Binding-site contacts:
Ligand atom C23 contacts residue PHE534 of chain 1.B at 3.9 Å (hydrophobic).
Ligand atom C21 contacts residue PHE534 of chain 1.B at 4.1 Å (hydrophobic).
Ligand atom C6 contacts residue ILE557 of chain 1.C at 4.0 Å (hydrophobic).
Ligand atom C26 contacts residue CYS494 of chain 1.B at 4.0 Å (hydrophobic).
Ligand atom C2 contacts residue PRO527 of chain 1.B at 3.8 Å (hydrophobic).
Ligand atom C26 contacts residue MET497 of chain 1.B at 3.5 Å (hydrophobic).
Ligand atom C7 contacts residue ILE557 of chain 1.C at 4.0 Å (hydrophobic).
Ligand atom C21 contacts residue ILE501 of chain 1.B at 4.3 Å (hydrophobic).
Ligand atom C11 contacts residue PHE531 of chain 1.B at 4.3 Å (hydrophobic).
Ligand atom C24 contacts residue MET497 of chain 1.B at 4.3 Å (hydrophobic).
Ligand atom C9 contacts residue PHE531 of chain 1.B at 4.2 Å (hydrophobic).
Ligand atom C16 contacts residue ALA560 of chain 1.C at 3.7 Å (hydrophobic).
Ligand atom C25 contacts residue MET497 of chain 1.B at 3.8 Å (hydrophobic).
Ligand atom C15 contacts residue ALA560 of chain 1.C at 3.6 Å (hydrophobic).
Ligand atom C4 contacts residue PHE553 of chain 1.C at 4.1 Å (hydrophobic).
Ligand atom C24 contacts residue PHE534 of chain 1.B at 4.1 Å (hydrophobic).
Ligand atom C4 contacts residue CYS556 of chain 1.C at 4.2 Å (hydrophobic).
Ligand atom C19 contacts residue PRO527 of chain 1.B at 3.5 Å (hydrophobic).
Ligand atom C11 contacts residue PRO527 of chain 1.B at 3.9 Å (hydrophobic).
Ligand atom C1 contacts residue PRO527 of chain 1.B at 3.4 Å (hydrophobic).
Ligand atom C6 contacts residue CYS556 of chain 1.C at 3.7 Å (hydrophobic).
Ligand atom C5 contacts residue CYS556 of chain 1.C at 3.9 Å (hydrophobic).
Ligand atom C7 contacts residue CYS556 of chain 1.C at 4.3 Å (hydrophobic).
Ligand atom C14 contacts residue ALA560 of chain 1.C at 4.3 Å (hydrophobic).
Ligand atom C27 contacts residue ALA498 of chain 1.B at 3.8 Å (hydrophobic).
Ligand atom O1 contacts residue CYS556 of chain 1.C at 4.1 Å.
Ligand atom C26 contacts residue ILE501 of chain 1.B at 3.6 Å (hydrophobic).
Ligand atom C3 contacts residue CYS556 of chain 1.C at 3.6 Å (hydrophobic).
Ligand atom C26 contacts residue ALA498 of chain 1.B at 3.7 Å (hydrophobic).
Ligand atom C6 contacts residue PHE553 of chain 1.C at 4.3 Å (hydrophobic).
Ligand atom C11 contacts residue LEU530 of chain 1.B at 4.1 Å (hydrophobic).
Ligand atom C12 contacts residue LEU530 of chain 1.B at 4.0 Å (hydrophobic).
Ligand atom O1 contacts residue PHE553 of chain 1.C at 4.2 Å.
Ligand atom C25 contacts residue CYS494 of chain 1.B at 4.1 Å (hydrophobic).
Ligand atom C1 contacts residue PHE531 of chain 1.B at 4.0 Å (hydrophobic).
Ligand atom C10 contacts residue PRO527 of chain 1.B at 4.3 Å (hydrophobic).
Ligand atom C24 contacts residue ILE564 of chain 1.C at 4.1 Å (hydrophobic).
Ligand atom C12 contacts residue PHE531 of chain 1.B at 4.2 Å (hydrophobic).
Ligand atom C9 contacts residue PRO527 of chain 1.B at 4.3 Å (hydrophobic).
Ligand atom C27 contacts residue CYS494 of chain 1.B at 3.8 Å (hydrophobic).

Sequence of chain 1.C:
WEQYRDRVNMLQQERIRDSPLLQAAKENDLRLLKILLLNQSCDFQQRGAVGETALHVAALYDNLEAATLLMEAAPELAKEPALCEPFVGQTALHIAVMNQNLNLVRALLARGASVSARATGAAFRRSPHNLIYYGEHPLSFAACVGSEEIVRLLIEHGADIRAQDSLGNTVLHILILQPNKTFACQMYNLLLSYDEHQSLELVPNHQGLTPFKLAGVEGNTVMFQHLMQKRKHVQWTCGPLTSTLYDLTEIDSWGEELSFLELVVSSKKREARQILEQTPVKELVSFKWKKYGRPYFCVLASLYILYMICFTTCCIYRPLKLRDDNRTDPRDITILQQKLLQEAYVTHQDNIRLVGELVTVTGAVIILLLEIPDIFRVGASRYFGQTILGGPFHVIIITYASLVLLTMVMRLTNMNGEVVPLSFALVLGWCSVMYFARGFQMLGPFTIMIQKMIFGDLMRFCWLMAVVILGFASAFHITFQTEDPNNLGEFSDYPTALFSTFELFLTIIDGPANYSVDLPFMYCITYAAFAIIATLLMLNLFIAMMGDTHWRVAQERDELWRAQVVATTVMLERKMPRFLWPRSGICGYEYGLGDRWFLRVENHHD

Sequence of chain 1.B:
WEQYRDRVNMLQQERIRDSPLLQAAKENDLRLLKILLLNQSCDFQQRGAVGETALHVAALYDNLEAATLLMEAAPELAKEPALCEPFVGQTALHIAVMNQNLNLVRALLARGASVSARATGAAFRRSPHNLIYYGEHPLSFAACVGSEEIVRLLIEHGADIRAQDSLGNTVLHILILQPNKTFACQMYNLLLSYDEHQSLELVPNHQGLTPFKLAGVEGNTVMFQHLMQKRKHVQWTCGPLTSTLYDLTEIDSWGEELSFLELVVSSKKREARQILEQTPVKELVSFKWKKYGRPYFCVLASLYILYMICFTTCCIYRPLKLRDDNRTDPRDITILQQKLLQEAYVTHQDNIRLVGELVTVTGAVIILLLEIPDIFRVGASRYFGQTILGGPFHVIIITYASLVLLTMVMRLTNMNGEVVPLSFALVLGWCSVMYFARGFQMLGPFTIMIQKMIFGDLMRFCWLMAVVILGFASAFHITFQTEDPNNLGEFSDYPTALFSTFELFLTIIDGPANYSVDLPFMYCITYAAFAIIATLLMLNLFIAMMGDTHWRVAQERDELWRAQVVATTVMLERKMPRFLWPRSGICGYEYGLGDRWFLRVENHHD

A small-molecule ligand and the protein it binds are described below.
Small molecule (SMILES): CC(C)[C@@H](C)/C=C/[C@@H](C)[C@H]1CC[C@H]2C3=CC=C4C[C@@H](O)CC[C@]4(C)[C@H]3CC[C@]12C